Binding-site contacts:
Ligand atom C7 contacts residue GLU42 of chain 1.A at 4.0 Å.
Ligand atom O contacts residue GLY39 of chain 1.A at 3.6 Å.
Ligand atom C8 contacts residue GLU42 of chain 1.A at 3.3 Å.
Ligand atom C20 contacts residue TYR220 of chain 1.A at 3.7 Å (hydrophobic).
Ligand atom C16 contacts residue GLU42 of chain 1.A at 3.4 Å.
Ligand atom N3 contacts residue PHE31 of chain 1.A at 3.8 Å.
Ligand atom C20 contacts residue PHE29 of chain 1.A at 3.5 Å (hydrophobic).
Ligand atom C10 contacts residue VAL216 of chain 1.A at 3.5 Å (hydrophobic).
Ligand atom C13 contacts residue GLY39 of chain 1.A at 3.6 Å.
Ligand atom C19 contacts residue ILE30 of chain 1.A at 3.7 Å (hydrophobic).
Ligand atom C17 contacts residue ILE30 of chain 1.A at 3.1 Å (hydrophobic).
Ligand atom C14 contacts residue GLY39 of chain 1.A at 3.9 Å.
Ligand atom C18 contacts residue VAL216 of chain 1.A at 3.7 Å (hydrophobic).
Ligand atom C20 contacts residue ILE30 of chain 1.A at 3.5 Å (hydrophobic).
Ligand atom O contacts residue ILE30 of chain 1.A at 3.5 Å (h-bond).
Ligand atom C19 contacts residue PHE31 of chain 1.A at 3.4 Å (hydrophobic).
Ligand atom C12 contacts residue LEU213 of chain 1.A at 3.7 Å (hydrophobic).
Ligand atom C12 contacts residue VAL216 of chain 1.A at 4.0 Å (hydrophobic).
Ligand atom C9 contacts residue GLU42 of chain 1.A at 3.7 Å.
Ligand atom N1 contacts residue TYR209 of chain 1.A at 4.0 Å.
Ligand atom C12 contacts residue GLU217 of chain 1.A at 3.2 Å.
Ligand atom C14 contacts residue GLU42 of chain 1.A at 3.6 Å.
Ligand atom C8 contacts residue LEU213 of chain 1.A at 3.5 Å (hydrophobic).
Ligand atom C9 contacts residue LEU213 of chain 1.A at 3.7 Å (hydrophobic).
Ligand atom C19 contacts residue GLY32 of chain 1.A at 3.4 Å.
Ligand atom C11 contacts residue VAL216 of chain 1.A at 3.5 Å (hydrophobic).
Ligand atom N2 contacts residue VAL216 of chain 1.A at 3.9 Å.
Ligand atom C11 contacts residue LEU213 of chain 1.A at 3.7 Å (hydrophobic).
Ligand atom C9 contacts residue TYR209 of chain 1.A at 3.4 Å (hydrophobic).
Ligand atom C12 contacts residue GLY39 of chain 1.A at 3.6 Å.
Ligand atom O contacts residue GLY40 of chain 1.A at 4.0 Å.
Ligand atom C18 contacts residue TYR220 of chain 1.A at 3.5 Å (hydrophobic).
Ligand atom C15 contacts residue GLU42 of chain 1.A at 3.5 Å.
Ligand atom N3 contacts residue ILE30 of chain 1.A at 3.8 Å.
Ligand atom C13 contacts residue GLU217 of chain 1.A at 3.3 Å.
Ligand atom C16 contacts residue PHE31 of chain 1.A at 3.3 Å (hydrophobic).
Ligand atom C20 contacts residue PHE31 of chain 1.A at 4.0 Å (hydrophobic).
Ligand atom O contacts residue PHE31 of chain 1.A at 3.8 Å.
Ligand atom O contacts residue GLU217 of chain 1.A at 2.5 Å (salt-bridge).
Ligand atom C20 contacts residue GLY32 of chain 1.A at 3.6 Å.

The small molecule below binds the protein below.
Small molecule (SMILES): CCN(CC)Cc1cc(Nc2ccnc3cc(Cl)ccc23)ccc1O

Sequence of chain 1.A:
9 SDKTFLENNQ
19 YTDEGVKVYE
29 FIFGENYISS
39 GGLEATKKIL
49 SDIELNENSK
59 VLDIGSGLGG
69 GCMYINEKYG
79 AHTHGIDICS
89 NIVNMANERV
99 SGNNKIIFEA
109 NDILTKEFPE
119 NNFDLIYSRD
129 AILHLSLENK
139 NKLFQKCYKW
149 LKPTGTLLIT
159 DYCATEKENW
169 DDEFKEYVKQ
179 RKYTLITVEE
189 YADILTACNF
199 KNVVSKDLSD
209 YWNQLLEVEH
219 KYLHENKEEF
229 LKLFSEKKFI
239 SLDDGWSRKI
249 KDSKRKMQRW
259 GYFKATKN